This small molecule binds to this protein.
Small molecule (SMILES): CC(=O)[C@H](CCCN=C(N)N)NC(=O)[C@@H]1CCCN1C(=O)[C@H](CCCN=C(N)N)NC(=O)[C@@H](NC(=O)OCc1ccccc1)C(C)C

Sequence of chain 2.A:
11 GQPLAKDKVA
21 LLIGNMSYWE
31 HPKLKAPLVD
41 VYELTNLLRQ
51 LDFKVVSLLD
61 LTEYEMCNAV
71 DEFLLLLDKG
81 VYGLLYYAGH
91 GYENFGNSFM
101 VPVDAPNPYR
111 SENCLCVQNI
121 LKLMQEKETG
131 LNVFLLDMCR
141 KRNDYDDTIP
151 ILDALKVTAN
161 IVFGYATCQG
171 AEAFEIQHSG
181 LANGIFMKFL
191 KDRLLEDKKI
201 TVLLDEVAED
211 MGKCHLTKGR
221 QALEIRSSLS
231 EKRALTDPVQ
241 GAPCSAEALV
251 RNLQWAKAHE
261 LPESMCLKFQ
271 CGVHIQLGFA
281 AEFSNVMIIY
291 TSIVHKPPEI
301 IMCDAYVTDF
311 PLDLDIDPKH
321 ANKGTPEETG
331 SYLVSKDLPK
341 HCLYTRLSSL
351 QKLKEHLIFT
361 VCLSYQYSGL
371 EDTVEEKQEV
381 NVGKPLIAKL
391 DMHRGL

Binding-site contacts:
Ligand atom NH1 contacts residue ASP137 of chain 2.A at 2.9 Å (salt-bridge).
Ligand atom C1 contacts residue CYS139 of chain 2.A at 1.9 Å (hydrophobic).
Ligand atom CG contacts residue GLN177 of chain 2.A at 3.4 Å.
Ligand atom N contacts residue ALA173 of chain 2.A at 2.9 Å (h-bond).
Ligand atom O contacts residue HIS90 of chain 2.A at 2.8 Å (h-bond).
Ligand atom O contacts residue GLY89 of chain 2.A at 3.3 Å (h-bond).
Ligand atom C contacts residue CYS139 of chain 2.A at 2.9 Å (hydrophobic).
Ligand atom NE contacts residue GLN177 of chain 2.A at 3.2 Å (h-bond).
Ligand atom O contacts residue CYS139 of chain 2.A at 3.6 Å.
Ligand atom N contacts residue CYS139 of chain 2.A at 3.3 Å (h-bond).
Ligand atom CB contacts residue ALA173 of chain 2.A at 3.6 Å (hydrophobic).
Ligand atom O1 contacts residue GLN177 of chain 2.A at 2.7 Å (h-bond).
Ligand atom CG1 contacts residue ILE176 of chain 2.A at 3.4 Å (hydrophobic).
Ligand atom O contacts residue GLU175 of chain 2.A at 2.9 Å (salt-bridge).
Ligand atom CZ contacts residue ASP40 of chain 2.A at 3.6 Å.
Ligand atom CB contacts residue GLU172 of chain 2.A at 3.5 Å.
Ligand atom CA contacts residue ALA173 of chain 2.A at 3.3 Å (hydrophobic).
Ligand atom CB contacts residue GLY89 of chain 2.A at 3.4 Å.
Ligand atom CG1 contacts residue LEU216 of chain 2.A at 3.6 Å (hydrophobic).
Ligand atom NE contacts residue GLU175 of chain 2.A at 2.9 Å (salt-bridge).
Ligand atom CA contacts residue GLU175 of chain 2.A at 3.2 Å.
Ligand atom CB contacts residue GLU175 of chain 2.A at 3.7 Å.
Ligand atom C contacts residue HIS90 of chain 2.A at 3.3 Å.
Ligand atom C contacts residue GLU175 of chain 2.A at 3.5 Å.
Ligand atom CG contacts residue LEU34 of chain 2.A at 3.6 Å (hydrophobic).
Ligand atom O1 contacts residue ILE176 of chain 2.A at 3.6 Å.
Ligand atom C contacts residue PHE174 of chain 2.A at 3.6 Å (hydrophobic).
Ligand atom C contacts residue ALA173 of chain 2.A at 3.5 Å (hydrophobic).
Ligand atom O1 contacts residue GLU175 of chain 2.A at 3.3 Å (salt-bridge).
Ligand atom NH2 contacts residue ASP40 of chain 2.A at 2.7 Å (salt-bridge).
Ligand atom CD contacts residue ASP137 of chain 2.A at 3.5 Å.
Ligand atom N contacts residue GLU175 of chain 2.A at 2.8 Å (salt-bridge).
Ligand atom O contacts residue PHE174 of chain 2.A at 3.4 Å.
Ligand atom CA contacts residue CYS139 of chain 2.A at 3.7 Å (hydrophobic).
Ligand atom NH1 contacts residue ALA88 of chain 2.A at 3.3 Å.
Ligand atom N contacts residue PHE174 of chain 2.A at 3.6 Å.
Ligand atom NH2 contacts residue ALA36 of chain 2.A at 3.5 Å.
Ligand atom CG contacts residue GLU175 of chain 2.A at 3.5 Å.
Ligand atom O contacts residue GLY91 of chain 2.A at 3.7 Å.
Ligand atom CD contacts residue GLN177 of chain 2.A at 3.5 Å.